Binding-site contacts:
Ligand atom C27 contacts residue ASN146 of chain 1.A at 3.6 Å.
Ligand atom C4 contacts residue LEU24 of chain 1.A at 3.7 Å (hydrophobic).
Ligand atom C26 contacts residue VAL26 of chain 1.A at 3.7 Å (hydrophobic).
Ligand atom C14 contacts residue ALA158 of chain 1.A at 3.2 Å (hydrophobic).
Ligand atom C2 contacts residue LEU24 of chain 1.A at 3.7 Å (hydrophobic).
Ligand atom C3 contacts residue LEU24 of chain 1.A at 3.6 Å (hydrophobic).
Ligand atom C8 contacts residue ALA45 of chain 1.A at 3.6 Å (hydrophobic).
Ligand atom C6 contacts residue LEU148 of chain 1.A at 3.5 Å (hydrophobic).
Ligand atom C15 contacts residue ASP159 of chain 1.A at 3.4 Å.
Ligand atom C17 contacts residue VAL32 of chain 1.A at 3.7 Å (hydrophobic).
Ligand atom C24 contacts residue GLU102 of chain 1.A at 3.6 Å.
Ligand atom C3 contacts residue VAL98 of chain 1.A at 3.3 Å (hydrophobic).
Ligand atom C26 contacts residue GLY25 of chain 1.A at 3.7 Å.
Ligand atom N1 contacts residue GLU96 of chain 1.A at 2.6 Å (salt-bridge).
Ligand atom C13 contacts residue ALA158 of chain 1.A at 3.5 Å (hydrophobic).
Ligand atom C28 contacts residue GLU145 of chain 1.A at 3.0 Å.
Ligand atom C9 contacts residue GLU96 of chain 1.A at 3.7 Å.
Ligand atom C3 contacts residue TYR97 of chain 1.A at 3.7 Å (hydrophobic).
Ligand atom C16 contacts residue ASP159 of chain 1.A at 3.2 Å.
Ligand atom C8 contacts residue VAL98 of chain 1.A at 3.7 Å (hydrophobic).
Ligand atom C9 contacts residue ALA45 of chain 1.A at 3.4 Å (hydrophobic).
Ligand atom O4 contacts residue GLY25 of chain 1.A at 3.4 Å.
Ligand atom C4 contacts residue VAL98 of chain 1.A at 3.1 Å (hydrophobic).
Ligand atom C23 contacts residue GLU102 of chain 1.A at 3.5 Å.
Ligand atom C4 contacts residue TYR97 of chain 1.A at 3.5 Å (hydrophobic).
Ligand atom N1 contacts residue ALA45 of chain 1.A at 3.2 Å.
Ligand atom C16 contacts residue VAL32 of chain 1.A at 3.8 Å (hydrophobic).
Ligand atom C3 contacts residue GLY101 of chain 1.A at 3.8 Å.
Ligand atom C25 contacts residue LEU24 of chain 1.A at 3.5 Å (hydrophobic).
Ligand atom C10 contacts residue LEU148 of chain 1.A at 3.5 Å (hydrophobic).
Ligand atom C8 contacts residue GLU96 of chain 1.A at 3.6 Å.
Ligand atom O5 contacts residue TYR97 of chain 1.A at 3.2 Å.
Ligand atom C28 contacts residue GLU102 of chain 1.A at 3.1 Å.
Ligand atom C26 contacts residue GLY27 of chain 1.A at 3.6 Å.
Ligand atom O4 contacts residue LEU24 of chain 1.A at 3.6 Å.
Ligand atom N4 contacts residue GLU102 of chain 1.A at 2.7 Å (salt-bridge).
Ligand atom C7 contacts residue LEU148 of chain 1.A at 3.3 Å (hydrophobic).
Ligand atom O5 contacts residue VAL98 of chain 1.A at 2.6 Å (h-bond).
Ligand atom N1 contacts residue ILE79 of chain 1.A at 3.6 Å.
Ligand atom N4 contacts residue GLU145 of chain 1.A at 2.8 Å (salt-bridge).

Sequence of chain 1.A:
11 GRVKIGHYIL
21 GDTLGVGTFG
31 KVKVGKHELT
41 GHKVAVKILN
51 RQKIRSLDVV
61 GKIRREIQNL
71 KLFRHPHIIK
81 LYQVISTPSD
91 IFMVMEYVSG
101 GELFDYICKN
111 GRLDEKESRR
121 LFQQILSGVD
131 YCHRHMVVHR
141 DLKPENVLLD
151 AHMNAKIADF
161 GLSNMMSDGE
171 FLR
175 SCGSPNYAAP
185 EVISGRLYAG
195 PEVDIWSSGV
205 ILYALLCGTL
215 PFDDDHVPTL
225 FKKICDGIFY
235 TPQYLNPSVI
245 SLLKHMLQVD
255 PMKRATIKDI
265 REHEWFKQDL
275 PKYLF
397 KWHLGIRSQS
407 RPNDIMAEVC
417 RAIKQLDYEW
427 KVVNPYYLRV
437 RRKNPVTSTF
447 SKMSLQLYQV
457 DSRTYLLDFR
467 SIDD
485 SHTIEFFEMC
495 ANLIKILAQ

The protein below binds the small molecule below.
Small molecule (SMILES): CN[C@@H]1C[C@H]2O[C@@](C)([C@@H]1OC)n1c3ccccc3c3c4c(c5c6ccccc6n2c5c31)C(=O)NC4